Binding-site contacts:
Ligand atom C5 contacts residue OXY1 of chain 3.D at 3.4 Å.
Ligand atom N9 contacts residue ARG177 of chain 3.A at 3.9 Å.
Ligand atom N7 contacts residue OXY1 of chain 3.D at 3.7 Å.
Ligand atom O6 contacts residue GLN229 of chain 3.A at 2.9 Å (h-bond).
Ligand atom C4 contacts residue PHE160 of chain 3.A at 3.4 Å (hydrophobic).
Ligand atom O6 contacts residue THR58 of chain 4.A at 3.8 Å.
Ligand atom C6 contacts residue GLN229 of chain 3.A at 3.7 Å.
Ligand atom N1 contacts residue GLN229 of chain 3.A at 3.0 Å (h-bond).
Ligand atom N8 contacts residue THR58 of chain 4.A at 3.3 Å (h-bond).
Ligand atom C2 contacts residue ARG177 of chain 3.A at 3.6 Å.
Ligand atom N3 contacts residue ASN255 of chain 3.A at 3.4 Å (h-bond).
Ligand atom N3 contacts residue OXY1 of chain 3.D at 3.9 Å.
Ligand atom C2 contacts residue PHE160 of chain 3.A at 3.7 Å (hydrophobic).
Ligand atom N8 contacts residue ASP59 of chain 4.A at 3.9 Å.
Ligand atom O6 contacts residue TYR9 of chain 4.A at 3.8 Å.
Ligand atom N8 contacts residue ALA57 of chain 4.A at 3.8 Å.
Ligand atom N8 contacts residue LEU171 of chain 3.A at 3.8 Å.
Ligand atom C6 contacts residue OXY1 of chain 3.D at 3.7 Å.
Ligand atom O2 contacts residue VAL228 of chain 3.A at 3.0 Å (h-bond).
Ligand atom O2 contacts residue ARG177 of chain 3.A at 2.8 Å (salt-bridge).
Ligand atom O6 contacts residue ILE55 of chain 4.A at 3.5 Å.
Ligand atom C2 contacts residue GLN229 of chain 3.A at 3.9 Å.
Ligand atom N9 contacts residue PHE160 of chain 3.A at 3.5 Å.
Ligand atom C4 contacts residue OXY1 of chain 3.D at 3.5 Å.
Ligand atom N9 contacts residue OXY1 of chain 3.D at 3.7 Å.
Ligand atom N7 contacts residue PHE160 of chain 3.A at 3.7 Å.
Ligand atom C4 contacts residue ARG177 of chain 3.A at 3.8 Å.
Ligand atom O2 contacts residue GLN229 of chain 3.A at 3.8 Å.
Ligand atom N3 contacts residue PHE160 of chain 3.A at 3.7 Å.
Ligand atom C4 contacts residue ASN255 of chain 3.A at 3.9 Å.
Ligand atom N8 contacts residue PHE160 of chain 3.A at 3.6 Å.
Ligand atom N7 contacts residue ALA57 of chain 4.A at 3.5 Å.
Ligand atom N1 contacts residue PHE160 of chain 3.A at 3.6 Å.
Ligand atom O2 contacts residue PHE160 of chain 3.A at 3.9 Å.
Ligand atom O2 contacts residue SER227 of chain 3.A at 3.6 Å.
Ligand atom C6 contacts residue PHE160 of chain 3.A at 3.5 Å (hydrophobic).
Ligand atom C2 contacts residue ASN255 of chain 3.A at 3.9 Å.
Ligand atom C5 contacts residue PHE160 of chain 3.A at 3.4 Å (hydrophobic).
Ligand atom N3 contacts residue ARG177 of chain 3.A at 3.0 Å (salt-bridge).
Ligand atom N7 contacts residue THR58 of chain 4.A at 2.7 Å (h-bond).

Sequence of chain 4.A:
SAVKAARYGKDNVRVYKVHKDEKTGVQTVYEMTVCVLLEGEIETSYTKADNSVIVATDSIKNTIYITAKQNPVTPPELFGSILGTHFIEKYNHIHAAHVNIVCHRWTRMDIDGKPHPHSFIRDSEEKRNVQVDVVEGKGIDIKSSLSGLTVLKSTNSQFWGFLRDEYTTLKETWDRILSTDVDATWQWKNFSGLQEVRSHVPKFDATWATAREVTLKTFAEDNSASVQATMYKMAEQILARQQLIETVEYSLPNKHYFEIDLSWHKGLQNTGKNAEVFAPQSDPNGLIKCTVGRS

Sequence of chain 3.A:
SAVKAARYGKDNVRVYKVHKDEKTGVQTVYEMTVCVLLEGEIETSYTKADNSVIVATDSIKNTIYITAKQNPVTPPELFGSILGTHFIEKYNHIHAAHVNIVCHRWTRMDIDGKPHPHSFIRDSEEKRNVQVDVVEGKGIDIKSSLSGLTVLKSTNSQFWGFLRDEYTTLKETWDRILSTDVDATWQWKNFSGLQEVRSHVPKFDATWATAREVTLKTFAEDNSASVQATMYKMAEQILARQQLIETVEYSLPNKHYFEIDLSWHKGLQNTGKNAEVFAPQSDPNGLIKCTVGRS

The protein below binds the small molecule below.
Small molecule (SMILES): O=c1[nH]c(=O)c2nn[nH]c2[nH]1